Binding-site contacts:
Ligand atom O1 contacts residue GLN460 of chain 1.C at 3.7 Å.
Ligand atom O4 contacts residue TYR468 of chain 1.C at 4.2 Å.
Ligand atom O5 contacts residue GLN460 of chain 1.C at 3.1 Å (h-bond).
Ligand atom C4 contacts residue TRP447 of chain 1.C at 3.6 Å (hydrophobic).
Ligand atom C6 contacts residue TYR468 of chain 1.C at 4.0 Å (hydrophobic).
Ligand atom C6 contacts residue TRP466 of chain 1.C at 3.8 Å (hydrophobic).
Ligand atom O5 contacts residue GLU529 of chain 1.C at 4.2 Å.
Ligand atom C1 contacts residue TRP447 of chain 1.C at 3.7 Å (hydrophobic).
Ligand atom O4 contacts residue TRP447 of chain 1.C at 4.1 Å.
Ligand atom O6 contacts residue GLN495 of chain 1.C at 2.8 Å (h-bond).
Ligand atom O5 contacts residue TYR418 of chain 1.C at 3.7 Å.
Ligand atom C5 contacts residue TYR468 of chain 1.C at 4.3 Å (hydrophobic).
Ligand atom C3 contacts residue PHE420 of chain 1.C at 4.3 Å (hydrophobic).
Ligand atom O6 contacts residue TYR468 of chain 1.C at 3.9 Å.
Ligand atom O2 contacts residue TRP447 of chain 1.C at 3.1 Å.
Ligand atom C6 contacts residue TRP447 of chain 1.C at 4.5 Å (hydrophobic).
Ligand atom C5 contacts residue GLN460 of chain 1.C at 4.2 Å.
Ligand atom O5 contacts residue TRP447 of chain 1.C at 3.8 Å.
Ligand atom O2 contacts residue PHE420 of chain 1.C at 3.3 Å.
Ligand atom C3 contacts residue TRP447 of chain 1.C at 3.1 Å (hydrophobic).
Ligand atom C2 contacts residue TYR418 of chain 1.C at 4.0 Å (hydrophobic).
Ligand atom O3 contacts residue TRP447 of chain 1.C at 3.0 Å.
Ligand atom O4 contacts residue TRP466 of chain 1.C at 4.3 Å.
Ligand atom C6 contacts residue GLN460 of chain 1.C at 3.5 Å.
Ligand atom O3 contacts residue PHE420 of chain 1.C at 4.1 Å.
Ligand atom O6 contacts residue GLN460 of chain 1.C at 3.1 Å (h-bond).
Ligand atom C1 contacts residue GLN460 of chain 1.C at 3.5 Å.
Ligand atom C6 contacts residue GLN495 of chain 1.C at 4.0 Å.
Ligand atom C2 contacts residue PHE420 of chain 1.C at 3.6 Å (hydrophobic).
Ligand atom C1 contacts residue TYR418 of chain 1.C at 3.6 Å (hydrophobic).
Ligand atom C2 contacts residue TRP447 of chain 1.C at 3.5 Å (hydrophobic).
Ligand atom C5 contacts residue TRP447 of chain 1.C at 4.0 Å (hydrophobic).
Ligand atom C1 contacts residue GLU529 of chain 1.C at 3.9 Å.
Ligand atom O1 contacts residue GLU529 of chain 1.C at 2.5 Å (salt-bridge).
Ligand atom O6 contacts residue TRP466 of chain 1.C at 4.3 Å.

Sequence of chain 1.C:
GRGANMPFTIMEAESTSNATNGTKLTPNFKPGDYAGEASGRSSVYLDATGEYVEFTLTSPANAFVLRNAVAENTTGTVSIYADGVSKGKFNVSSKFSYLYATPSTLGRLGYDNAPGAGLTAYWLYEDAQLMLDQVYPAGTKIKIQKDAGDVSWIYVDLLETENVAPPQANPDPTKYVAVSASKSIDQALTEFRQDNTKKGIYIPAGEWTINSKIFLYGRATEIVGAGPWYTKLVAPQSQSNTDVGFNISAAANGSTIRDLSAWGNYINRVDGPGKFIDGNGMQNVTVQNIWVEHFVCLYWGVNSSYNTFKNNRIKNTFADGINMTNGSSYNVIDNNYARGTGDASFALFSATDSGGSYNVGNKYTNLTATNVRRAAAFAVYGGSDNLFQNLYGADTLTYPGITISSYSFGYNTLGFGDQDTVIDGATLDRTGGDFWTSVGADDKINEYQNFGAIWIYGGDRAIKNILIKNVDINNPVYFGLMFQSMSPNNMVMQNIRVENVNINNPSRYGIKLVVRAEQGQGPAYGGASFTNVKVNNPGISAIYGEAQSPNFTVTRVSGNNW

This protein binds this small molecule.
Small molecule (SMILES): OC[C@H]1O[C@H](O[C@@H]2[C@@H](O)[C@@H](O)O[C@H](CO)[C@H]2O)[C@H](O)[C@@H](O)[C@@H]1O